Binding-site contacts:
Ligand atom N2 contacts residue ASN67 of chain 12.C at 2.8 Å (h-bond).
Ligand atom C4 contacts residue ASN67 of chain 12.C at 4.3 Å.
Ligand atom C1 contacts residue ASN67 of chain 12.C at 1.4 Å.
Ligand atom C8 contacts residue MET118 of chain 12.C at 4.0 Å (hydrophobic).
Ligand atom C7 contacts residue ASN67 of chain 12.C at 3.7 Å.
Ligand atom C2 contacts residue ASN67 of chain 12.C at 2.4 Å.
Ligand atom C8 contacts residue PHE90 of chain 12.C at 3.6 Å (hydrophobic).
Ligand atom O6 contacts residue ASN67 of chain 12.C at 3.7 Å.
Ligand atom C3 contacts residue ASN67 of chain 12.C at 3.8 Å.
Ligand atom C5 contacts residue ASN67 of chain 12.C at 3.8 Å.
Ligand atom C8 contacts residue ARG89 of chain 12.C at 4.1 Å.
Ligand atom C7 contacts residue PHE90 of chain 12.C at 4.3 Å (hydrophobic).
Ligand atom O7 contacts residue ASN67 of chain 12.C at 4.1 Å.
Ligand atom O5 contacts residue ASN67 of chain 12.C at 2.5 Å (h-bond).

Sequence of chain 12.C:
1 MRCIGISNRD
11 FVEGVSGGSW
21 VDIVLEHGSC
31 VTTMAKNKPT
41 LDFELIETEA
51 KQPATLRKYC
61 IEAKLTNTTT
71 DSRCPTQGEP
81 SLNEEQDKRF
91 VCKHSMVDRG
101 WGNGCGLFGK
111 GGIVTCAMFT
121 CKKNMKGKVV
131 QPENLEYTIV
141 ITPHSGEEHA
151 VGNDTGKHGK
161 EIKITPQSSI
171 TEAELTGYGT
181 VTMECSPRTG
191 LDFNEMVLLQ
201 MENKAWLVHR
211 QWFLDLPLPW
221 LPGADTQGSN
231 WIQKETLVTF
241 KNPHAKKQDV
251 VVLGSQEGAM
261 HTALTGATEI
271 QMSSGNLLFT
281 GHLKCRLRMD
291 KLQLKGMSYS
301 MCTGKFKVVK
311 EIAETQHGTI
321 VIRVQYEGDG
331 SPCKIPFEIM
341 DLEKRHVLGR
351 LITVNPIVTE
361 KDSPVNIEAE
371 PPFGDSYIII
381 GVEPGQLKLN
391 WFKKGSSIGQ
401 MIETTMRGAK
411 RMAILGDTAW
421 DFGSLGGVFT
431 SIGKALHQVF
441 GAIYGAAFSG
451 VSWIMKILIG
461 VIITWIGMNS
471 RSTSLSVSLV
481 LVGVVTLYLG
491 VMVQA

A protein and the small-molecule ligand that binds it are described below.
Small molecule (SMILES): CC(=O)N[C@@H]1[C@@H](O)[C@H](O)[C@@H](CO)O[C@H]1O